A small-molecule ligand and the protein it binds are described below.
Small molecule (SMILES): N[C@@H](C[C@]1(C(=O)O)C[C@H]2OC[C@@H](O)C[C@H]2O1)C(=O)O

Sequence of chain 1.B:
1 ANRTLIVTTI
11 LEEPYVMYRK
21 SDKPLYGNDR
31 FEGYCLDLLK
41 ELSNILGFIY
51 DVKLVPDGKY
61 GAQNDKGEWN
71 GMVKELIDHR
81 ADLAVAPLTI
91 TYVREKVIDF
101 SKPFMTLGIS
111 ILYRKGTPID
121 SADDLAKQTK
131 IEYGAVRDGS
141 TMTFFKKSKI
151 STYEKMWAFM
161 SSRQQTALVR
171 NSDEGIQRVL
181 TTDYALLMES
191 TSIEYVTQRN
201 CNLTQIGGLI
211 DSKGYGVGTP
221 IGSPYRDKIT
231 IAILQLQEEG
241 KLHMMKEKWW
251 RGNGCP

Binding-site contacts:
Ligand atom N contacts residue THR89 of chain 1.B at 2.9 Å (h-bond).
Ligand atom OAE contacts residue SER140 of chain 1.B at 3.2 Å (h-bond).
Ligand atom CB contacts residue TYR60 of chain 1.B at 3.5 Å (hydrophobic).
Ligand atom CA contacts residue SER140 of chain 1.B at 3.2 Å.
Ligand atom OAF contacts residue MET188 of chain 1.B at 3.4 Å.
Ligand atom CA contacts residue THR89 of chain 1.B at 3.5 Å.
Ligand atom OXT contacts residue THR89 of chain 1.B at 2.8 Å (h-bond).
Ligand atom OAE contacts residue GLY139 of chain 1.B at 3.6 Å.
Ligand atom CAH contacts residue GLU12 of chain 1.B at 3.8 Å.
Ligand atom OAF contacts residue GLU189 of chain 1.B at 2.7 Å (salt-bridge).
Ligand atom OAC contacts residue THR141 of chain 1.B at 2.7 Å (h-bond).
Ligand atom OAK contacts residue SER172 of chain 1.B at 3.8 Å.
Ligand atom CAH contacts residue SER192 of chain 1.B at 3.6 Å.
Ligand atom CAG contacts residue SER172 of chain 1.B at 3.6 Å.
Ligand atom C contacts residue SER140 of chain 1.B at 3.3 Å.
Ligand atom CAP contacts residue SER192 of chain 1.B at 3.6 Å.
Ligand atom O contacts residue ARG94 of chain 1.B at 2.8 Å (salt-bridge).
Ligand atom OAL contacts residue GLU189 of chain 1.B at 3.1 Å (salt-bridge).
Ligand atom OAK contacts residue VAL136 of chain 1.B at 3.6 Å.
Ligand atom OXT contacts residue LEU88 of chain 1.B at 3.5 Å.
Ligand atom OXT contacts residue ARG94 of chain 1.B at 2.9 Å (salt-bridge).
Ligand atom CA contacts residue GLU189 of chain 1.B at 3.8 Å.
Ligand atom OXT contacts residue TYR60 of chain 1.B at 3.5 Å.
Ligand atom CAJ contacts residue TYR60 of chain 1.B at 3.6 Å (hydrophobic).
Ligand atom O contacts residue SER140 of chain 1.B at 2.8 Å (h-bond).
Ligand atom N contacts residue PRO87 of chain 1.B at 2.9 Å (h-bond).
Ligand atom OAC contacts residue GLU189 of chain 1.B at 3.8 Å.
Ligand atom C contacts residue ARG94 of chain 1.B at 3.4 Å.
Ligand atom CAR contacts residue TYR60 of chain 1.B at 3.7 Å (hydrophobic).
Ligand atom O contacts residue GLY139 of chain 1.B at 3.3 Å.
Ligand atom N contacts residue GLU189 of chain 1.B at 2.8 Å (salt-bridge).
Ligand atom CAJ contacts residue VAL136 of chain 1.B at 3.9 Å (hydrophobic).
Ligand atom CAR contacts residue GLU12 of chain 1.B at 3.7 Å.
Ligand atom C contacts residue TYR60 of chain 1.B at 3.5 Å (hydrophobic).
Ligand atom C contacts residue THR89 of chain 1.B at 3.6 Å.
Ligand atom CAQ contacts residue GLU12 of chain 1.B at 3.5 Å.
Ligand atom OXT contacts residue PRO87 of chain 1.B at 3.6 Å (h-bond).
Ligand atom CAN contacts residue THR141 of chain 1.B at 3.4 Å.
Ligand atom OAE contacts residue THR141 of chain 1.B at 3.1 Å (h-bond).
Ligand atom O contacts residue TYR60 of chain 1.B at 3.2 Å.